Binding-site contacts:
Ligand atom C3 contacts residue ASN67 of chain 1.A at 3.7 Å.
Ligand atom C2 contacts residue LYS118 of chain 1.A at 4.3 Å.
Ligand atom C4 contacts residue ASN67 of chain 1.A at 4.2 Å.
Ligand atom C4 contacts residue GLY66 of chain 1.C at 4.1 Å.
Ligand atom O4 contacts residue GLY66 of chain 1.C at 4.3 Å.
Ligand atom O6 contacts residue MET69 of chain 1.C at 3.2 Å (h-bond).
Ligand atom C8 contacts residue LYS118 of chain 1.A at 3.9 Å.
Ligand atom C1 contacts residue LYS118 of chain 1.A at 4.4 Å.
Ligand atom C7 contacts residue LYS118 of chain 1.A at 4.0 Å.
Ligand atom C1 contacts residue ASN67 of chain 1.A at 1.4 Å.
Ligand atom O7 contacts residue GLY66 of chain 1.C at 4.4 Å.
Ligand atom C5 contacts residue ASN67 of chain 1.A at 3.6 Å.
Ligand atom C7 contacts residue ASN67 of chain 1.A at 4.0 Å.
Ligand atom C2 contacts residue ASN67 of chain 1.A at 2.5 Å.
Ligand atom C8 contacts residue ARG89 of chain 1.A at 3.5 Å.
Ligand atom N2 contacts residue ASN67 of chain 1.A at 2.8 Å (h-bond).
Ligand atom C6 contacts residue MET69 of chain 1.C at 3.9 Å (hydrophobic).
Ligand atom O5 contacts residue ASN67 of chain 1.A at 2.3 Å (h-bond).
Ligand atom O3 contacts residue GLY66 of chain 1.C at 3.9 Å.
Ligand atom C3 contacts residue LYS118 of chain 1.A at 4.4 Å.
Ligand atom N2 contacts residue LYS118 of chain 1.A at 3.5 Å (salt-bridge).
Ligand atom O6 contacts residue PHE68 of chain 1.C at 4.2 Å.

Sequence of chain 1.A:
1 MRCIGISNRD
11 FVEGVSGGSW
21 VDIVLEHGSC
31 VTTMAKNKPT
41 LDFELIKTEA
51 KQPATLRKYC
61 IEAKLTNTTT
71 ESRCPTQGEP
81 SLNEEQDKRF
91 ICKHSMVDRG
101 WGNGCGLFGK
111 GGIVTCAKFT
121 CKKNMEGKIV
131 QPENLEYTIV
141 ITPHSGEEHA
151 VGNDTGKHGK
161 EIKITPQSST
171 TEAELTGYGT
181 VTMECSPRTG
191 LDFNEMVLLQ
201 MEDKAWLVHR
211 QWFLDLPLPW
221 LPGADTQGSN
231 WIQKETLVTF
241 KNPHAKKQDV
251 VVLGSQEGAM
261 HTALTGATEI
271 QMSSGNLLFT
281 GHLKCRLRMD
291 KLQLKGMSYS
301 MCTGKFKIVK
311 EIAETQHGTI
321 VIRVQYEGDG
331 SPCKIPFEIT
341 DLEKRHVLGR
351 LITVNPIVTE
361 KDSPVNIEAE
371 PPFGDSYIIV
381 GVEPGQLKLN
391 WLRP

Sequence of chain 1.C:
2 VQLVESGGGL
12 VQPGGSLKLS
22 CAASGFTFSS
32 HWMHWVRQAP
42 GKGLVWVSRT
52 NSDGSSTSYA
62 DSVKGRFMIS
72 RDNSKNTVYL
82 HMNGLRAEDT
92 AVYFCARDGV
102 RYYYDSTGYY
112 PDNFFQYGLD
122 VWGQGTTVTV

A small-molecule ligand and the protein it binds are described below.
Small molecule (SMILES): CC(=O)N[C@@H]1[C@@H](O)[C@H](O)[C@@H](CO)O[C@H]1O